A protein and the small-molecule ligand that binds it are described below.
Small molecule (SMILES): CC(=O)N[C@@H]1[C@@H](O)[C@H](O)[C@@H](CO)O[C@H]1O

Sequence of chain 1.A:
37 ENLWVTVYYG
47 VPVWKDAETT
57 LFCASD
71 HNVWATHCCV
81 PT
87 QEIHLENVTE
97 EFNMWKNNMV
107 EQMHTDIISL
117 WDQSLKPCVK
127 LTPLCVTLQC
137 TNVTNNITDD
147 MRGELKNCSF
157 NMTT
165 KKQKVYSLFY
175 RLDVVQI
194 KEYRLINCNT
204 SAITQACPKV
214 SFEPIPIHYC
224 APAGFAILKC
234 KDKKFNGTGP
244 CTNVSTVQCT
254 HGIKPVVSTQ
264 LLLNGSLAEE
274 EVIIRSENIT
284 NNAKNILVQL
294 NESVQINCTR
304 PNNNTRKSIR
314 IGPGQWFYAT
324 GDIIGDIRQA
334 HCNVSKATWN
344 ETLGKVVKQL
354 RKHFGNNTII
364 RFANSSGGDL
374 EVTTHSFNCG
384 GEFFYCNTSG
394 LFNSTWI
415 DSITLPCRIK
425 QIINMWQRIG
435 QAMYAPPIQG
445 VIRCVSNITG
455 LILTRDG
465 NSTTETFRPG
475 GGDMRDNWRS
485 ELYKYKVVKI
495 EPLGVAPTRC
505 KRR

Binding-site contacts:
Ligand atom O7 contacts residue LYS234 of chain 1.A at 4.4 Å.
Ligand atom O7 contacts residue HIS90 of chain 1.A at 3.5 Å.
Ligand atom O7 contacts residue ASN246 of chain 1.A at 3.3 Å.
Ligand atom C5 contacts residue ASN246 of chain 1.A at 3.8 Å.
Ligand atom C7 contacts residue ASN246 of chain 1.A at 3.3 Å.
Ligand atom N2 contacts residue ASN246 of chain 1.A at 2.9 Å (h-bond).
Ligand atom O5 contacts residue ASN246 of chain 1.A at 2.5 Å (h-bond).
Ligand atom C8 contacts residue LYS234 of chain 1.A at 3.9 Å.
Ligand atom C8 contacts residue ASN246 of chain 1.A at 4.3 Å.
Ligand atom C3 contacts residue ASN246 of chain 1.A at 3.9 Å.
Ligand atom C4 contacts residue ASN246 of chain 1.A at 4.4 Å.
Ligand atom C1 contacts residue ASN246 of chain 1.A at 1.5 Å.
Ligand atom C2 contacts residue ASN246 of chain 1.A at 2.5 Å.